Binding-site contacts:
Ligand atom C08 contacts residue PRO317 of chain 1.B at 3.7 Å (hydrophobic).
Ligand atom C12 contacts residue TYR97 of chain 1.B at 4.0 Å (hydrophobic).
Ligand atom C02 contacts residue PRO317 of chain 1.B at 3.4 Å (hydrophobic).
Ligand atom C15 contacts residue TYR97 of chain 1.B at 3.8 Å (hydrophobic).
Ligand atom CL9 contacts residue MET221 of chain 1.B at 3.9 Å.
Ligand atom C01 contacts residue ILE223 of chain 1.B at 3.4 Å (hydrophobic).
Ligand atom C03 contacts residue GLY320 of chain 1.B at 3.5 Å.
Ligand atom CL9 contacts residue ILE223 of chain 1.B at 3.8 Å.
Ligand atom C15 contacts residue TYR403 of chain 1.B at 3.8 Å (hydrophobic).
Ligand atom O16 contacts residue TYR403 of chain 1.B at 2.6 Å (h-bond).
Ligand atom O14 contacts residue TYR97 of chain 1.B at 3.0 Å (h-bond).
Ligand atom C11 contacts residue PHE318 of chain 1.B at 3.8 Å (hydrophobic).
Ligand atom C12 contacts residue TYR403 of chain 1.B at 3.9 Å (hydrophobic).
Ligand atom O18 contacts residue ALA55 of chain 1.B at 3.4 Å.
Ligand atom C17 contacts residue ALA55 of chain 1.B at 3.5 Å (hydrophobic).
Ligand atom O16 contacts residue TYR97 of chain 1.B at 3.6 Å.
Ligand atom O18 contacts residue GLY320 of chain 1.B at 3.3 Å.
Ligand atom C07 contacts residue PHE318 of chain 1.B at 3.1 Å (hydrophobic).
Ligand atom O13 contacts residue TYR403 of chain 1.B at 3.7 Å.
Ligand atom O16 contacts residue ILE105 of chain 1.B at 4.0 Å.
Ligand atom C06 contacts residue PHE318 of chain 1.B at 3.5 Å (hydrophobic).
Ligand atom C03 contacts residue FAD1 of chain 1.G at 3.4 Å.
Ligand atom O14 contacts residue MET372 of chain 1.B at 3.8 Å.
Ligand atom C01 contacts residue FAD1 of chain 1.G at 4.0 Å.
Ligand atom CL9 contacts residue PHE318 of chain 1.B at 4.0 Å.
Ligand atom C03 contacts residue PRO317 of chain 1.B at 4.0 Å (hydrophobic).
Ligand atom C12 contacts residue MET372 of chain 1.B at 3.7 Å (hydrophobic).
Ligand atom O13 contacts residue ARG83 of chain 1.B at 2.8 Å (salt-bridge).
Ligand atom O18 contacts residue HIS319 of chain 1.B at 4.0 Å.
Ligand atom C17 contacts residue ILE105 of chain 1.B at 3.8 Å (hydrophobic).
Ligand atom O13 contacts residue MET372 of chain 1.B at 3.1 Å (h-bond).
Ligand atom C02 contacts residue ILE223 of chain 1.B at 3.9 Å (hydrophobic).
Ligand atom C17 contacts residue LEU212 of chain 1.B at 3.7 Å (hydrophobic).
Ligand atom O14 contacts residue ARG83 of chain 1.B at 2.8 Å (salt-bridge).
Ligand atom C11 contacts residue ASN368 of chain 1.B at 3.8 Å.
Ligand atom C04 contacts residue GLY320 of chain 1.B at 3.5 Å.
Ligand atom O18 contacts residue FAD1 of chain 1.G at 4.0 Å.
Ligand atom C01 contacts residue PRO317 of chain 1.B at 3.5 Å (hydrophobic).
Ligand atom O13 contacts residue ASN368 of chain 1.B at 3.3 Å (h-bond).
Ligand atom C12 contacts residue ARG83 of chain 1.B at 3.5 Å.

A small-molecule ligand and the protein it binds are described below.
Small molecule (SMILES): Cc1cc2c(c(C)c1Cl)N(CC(=O)O)C(=O)CO2

Sequence of chain 1.B:
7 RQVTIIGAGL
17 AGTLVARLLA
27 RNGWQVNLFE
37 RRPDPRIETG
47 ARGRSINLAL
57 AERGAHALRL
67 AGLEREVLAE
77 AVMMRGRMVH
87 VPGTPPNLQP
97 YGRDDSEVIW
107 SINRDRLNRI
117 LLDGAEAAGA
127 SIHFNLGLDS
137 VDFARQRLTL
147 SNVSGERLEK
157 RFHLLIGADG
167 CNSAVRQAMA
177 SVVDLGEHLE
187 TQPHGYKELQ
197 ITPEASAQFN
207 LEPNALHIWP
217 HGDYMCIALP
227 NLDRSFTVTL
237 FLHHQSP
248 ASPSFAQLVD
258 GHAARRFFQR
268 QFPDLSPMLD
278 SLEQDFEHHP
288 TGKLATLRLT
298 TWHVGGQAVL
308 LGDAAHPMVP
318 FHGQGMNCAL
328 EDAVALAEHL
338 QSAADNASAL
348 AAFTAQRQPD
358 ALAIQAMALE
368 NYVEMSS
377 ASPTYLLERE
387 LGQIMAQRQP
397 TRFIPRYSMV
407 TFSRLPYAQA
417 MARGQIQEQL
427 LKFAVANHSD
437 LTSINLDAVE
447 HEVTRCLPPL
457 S